Sequence of chain 2.B:
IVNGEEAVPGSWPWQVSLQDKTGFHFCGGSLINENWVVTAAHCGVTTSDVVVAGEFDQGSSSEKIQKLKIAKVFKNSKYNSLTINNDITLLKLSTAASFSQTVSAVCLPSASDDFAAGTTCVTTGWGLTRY

Binding-site contacts:
Ligand atom C1 contacts residue VAL65 of chain 2.C at 4.2 Å (hydrophobic).
Ligand atom O2P contacts residue SER47 of chain 2.C at 2.5 Å (h-bond).
Ligand atom C2 contacts residue SER47 of chain 2.C at 3.3 Å.
Ligand atom C3 contacts residue CYS43 of chain 2.C at 3.5 Å (hydrophobic).
Ligand atom O3P contacts residue ASP46 of chain 2.C at 3.6 Å.
Ligand atom C2 contacts residue CYS43 of chain 2.C at 3.7 Å (hydrophobic).
Ligand atom C2 contacts residue SER66 of chain 2.C at 4.4 Å.
Ligand atom O1P contacts residue SER47 of chain 2.C at 2.5 Å (h-bond).
Ligand atom C1 contacts residue TRP67 of chain 2.C at 3.2 Å (hydrophobic).
Ligand atom P contacts residue SER66 of chain 2.C at 4.3 Å.
Ligand atom O3P contacts residue MET44 of chain 2.C at 3.7 Å.
Ligand atom C1 contacts residue SER66 of chain 2.C at 3.5 Å.
Ligand atom O1P contacts residue SER66 of chain 2.C at 4.0 Å.
Ligand atom P contacts residue SER47 of chain 2.C at 1.6 Å.
Ligand atom P contacts residue HIS42 of chain 2.B at 3.4 Å.
Ligand atom O3P contacts residue SER47 of chain 2.C at 2.5 Å (h-bond).
Ligand atom O2P contacts residue SER66 of chain 2.C at 4.5 Å.
Ligand atom P contacts residue GLY45 of chain 2.C at 4.3 Å.
Ligand atom C1 contacts residue GLY68 of chain 2.C at 3.8 Å.
Ligand atom O2P contacts residue HIS42 of chain 2.B at 2.6 Å (h-bond).
Ligand atom C2 contacts residue MET44 of chain 2.C at 4.3 Å (hydrophobic).
Ligand atom C3 contacts residue MET44 of chain 2.C at 3.5 Å (hydrophobic).
Ligand atom O3P contacts residue GLY45 of chain 2.C at 2.9 Å (h-bond).
Ligand atom C1 contacts residue SER47 of chain 2.C at 3.7 Å.
Ligand atom O3P contacts residue CYS43 of chain 2.C at 3.7 Å.
Ligand atom O1P contacts residue CYS43 of chain 2.C at 4.3 Å.
Ligand atom O1P contacts residue HIS42 of chain 2.B at 4.2 Å.

Sequence of chain 2.C:
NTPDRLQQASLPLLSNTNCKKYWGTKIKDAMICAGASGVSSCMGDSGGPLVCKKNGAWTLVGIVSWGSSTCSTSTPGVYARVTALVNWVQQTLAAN

The protein below binds the small molecule below.
Small molecule (SMILES): CC(C)OP(=O)(O)O